Sequence of chain 1.B:
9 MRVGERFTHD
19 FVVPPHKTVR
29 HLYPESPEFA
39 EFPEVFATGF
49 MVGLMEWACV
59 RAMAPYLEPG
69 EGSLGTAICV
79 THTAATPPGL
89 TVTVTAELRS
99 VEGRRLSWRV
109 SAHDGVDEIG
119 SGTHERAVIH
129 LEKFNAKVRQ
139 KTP

Binding-site contacts:
Ligand atom F contacts residue VAL27 of chain 1.B at 4.4 Å.
Ligand atom CH3 contacts residue VAL27 of chain 1.B at 4.2 Å (hydrophobic).
Ligand atom F contacts residue FAH1 of chain 1.H at 3.4 Å.
Ligand atom CH3 contacts residue HIS80 of chain 1.B at 4.3 Å.
Ligand atom CH3 contacts residue FAH1 of chain 1.H at 4.2 Å.
Ligand atom O contacts residue PHE40 of chain 1.B at 4.0 Å.
Ligand atom F contacts residue HIS80 of chain 1.B at 4.1 Å.
Ligand atom OXT contacts residue ARG124 of chain 1.A at 4.5 Å.
Ligand atom OXT contacts residue GLY73 of chain 1.A at 3.4 Å (h-bond).
Ligand atom C contacts residue FAH1 of chain 1.F at 2.8 Å.
Ligand atom F contacts residue VAL43 of chain 1.B at 4.0 Å.
Ligand atom OXT contacts residue THR46 of chain 1.B at 2.9 Å (h-bond).
Ligand atom F contacts residue PHE44 of chain 1.B at 3.6 Å.
Ligand atom CH3 contacts residue ALA45 of chain 1.B at 3.8 Å (hydrophobic).
Ligand atom OXT contacts residue FAH1 of chain 1.F at 2.9 Å (h-bond).
Ligand atom O contacts residue GLY73 of chain 1.A at 3.1 Å (h-bond).
Ligand atom CH3 contacts residue THR46 of chain 1.B at 3.2 Å.
Ligand atom C contacts residue GLU54 of chain 1.A at 3.7 Å.
Ligand atom F contacts residue THR46 of chain 1.B at 4.0 Å.
Ligand atom O contacts residue GLU54 of chain 1.A at 4.4 Å.
Ligand atom O contacts residue FAH1 of chain 1.H at 4.0 Å.
Ligand atom CH3 contacts residue PHE44 of chain 1.B at 4.0 Å (hydrophobic).
Ligand atom O contacts residue FAH1 of chain 1.F at 2.5 Å (h-bond).
Ligand atom C contacts residue GLY73 of chain 1.A at 3.5 Å.
Ligand atom F contacts residue ALA45 of chain 1.B at 4.3 Å.
Ligand atom C contacts residue THR46 of chain 1.B at 3.4 Å.
Ligand atom O contacts residue LEU72 of chain 1.A at 3.7 Å.
Ligand atom CH3 contacts residue FAH1 of chain 1.F at 3.6 Å.
Ligand atom C contacts residue FAH1 of chain 1.H at 4.1 Å.
Ligand atom OXT contacts residue GLU54 of chain 1.A at 2.5 Å (salt-bridge).

Sequence of chain 1.A:
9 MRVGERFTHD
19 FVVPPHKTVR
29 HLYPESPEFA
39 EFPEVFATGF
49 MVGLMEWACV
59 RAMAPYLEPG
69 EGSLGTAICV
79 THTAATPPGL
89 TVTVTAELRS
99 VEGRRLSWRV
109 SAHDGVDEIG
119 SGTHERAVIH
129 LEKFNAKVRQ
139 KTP

This small molecule binds to this protein.
Small molecule (SMILES): O=C(O)CF